Sequence of chain 1.E:
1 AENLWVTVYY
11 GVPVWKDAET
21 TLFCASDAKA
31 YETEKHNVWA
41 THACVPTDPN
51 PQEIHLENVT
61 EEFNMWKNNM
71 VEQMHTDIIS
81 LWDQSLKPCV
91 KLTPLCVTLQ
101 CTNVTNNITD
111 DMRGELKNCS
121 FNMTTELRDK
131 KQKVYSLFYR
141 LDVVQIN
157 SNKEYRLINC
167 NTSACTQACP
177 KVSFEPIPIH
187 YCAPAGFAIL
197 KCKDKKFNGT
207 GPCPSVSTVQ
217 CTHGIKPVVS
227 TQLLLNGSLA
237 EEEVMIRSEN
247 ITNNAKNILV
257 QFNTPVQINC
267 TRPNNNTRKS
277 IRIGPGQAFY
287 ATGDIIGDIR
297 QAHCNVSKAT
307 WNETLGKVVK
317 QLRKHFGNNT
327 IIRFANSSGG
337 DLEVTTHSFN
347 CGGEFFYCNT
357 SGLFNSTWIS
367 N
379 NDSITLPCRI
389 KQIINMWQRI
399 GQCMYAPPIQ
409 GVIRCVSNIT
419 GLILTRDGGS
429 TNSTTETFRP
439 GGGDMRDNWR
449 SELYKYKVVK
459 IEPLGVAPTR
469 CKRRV

A small-molecule ligand and the protein it binds are described below.
Small molecule (SMILES): CC(=O)N[C@H]1[C@H](O[C@H]2[C@H](O)[C@@H](NC(C)=O)CO[C@@H]2CO)O[C@H](CO)[C@@H](O[C@@H]2O[C@H](CO)[C@@H](O)[C@H](O[C@H]3O[C@H](CO)[C@@H](O)[C@H](O)[C@@H]3O)[C@@H]2O)[C@@H]1O

Binding-site contacts:
Ligand atom O2 contacts residue MAN2 of chain 1.LA at 4.1 Å.
Ligand atom O3 contacts residue MAN1 of chain 1.LA at 4.4 Å.
Ligand atom O5 contacts residue ASN361 of chain 1.E at 4.1 Å.
Ligand atom O5 contacts residue MAN1 of chain 1.LA at 4.4 Å.
Ligand atom C6 contacts residue ASN361 of chain 1.E at 4.3 Å.
Ligand atom C2 contacts residue MAN1 of chain 1.LA at 3.3 Å.
Ligand atom O2 contacts residue MAN1 of chain 1.LA at 2.1 Å.
Ligand atom C1 contacts residue MAN1 of chain 1.LA at 3.9 Å.